A protein and the small-molecule ligand that binds it are described below.
Small molecule (SMILES): N[C@@H](CCCC[NH3+])C(=O)O

Sequence of chain 1.E:
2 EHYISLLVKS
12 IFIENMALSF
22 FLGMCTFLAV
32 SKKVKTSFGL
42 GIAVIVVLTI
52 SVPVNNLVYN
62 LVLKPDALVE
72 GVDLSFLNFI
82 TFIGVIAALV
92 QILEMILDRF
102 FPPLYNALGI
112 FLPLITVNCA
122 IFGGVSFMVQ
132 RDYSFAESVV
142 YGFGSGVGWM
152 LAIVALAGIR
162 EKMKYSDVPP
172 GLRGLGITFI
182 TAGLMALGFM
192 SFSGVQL

Binding-site contacts:
Ligand atom N contacts residue ALA208 of chain 1.D at 3.0 Å.
Ligand atom CB contacts residue ALA208 of chain 1.D at 3.8 Å (hydrophobic).
Ligand atom C contacts residue ALA208 of chain 1.D at 4.2 Å (hydrophobic).
Ligand atom CD contacts residue ARG174 of chain 1.E at 3.3 Å.
Ligand atom CG contacts residue GLU207 of chain 1.D at 4.3 Å.
Ligand atom NZ contacts residue ARG174 of chain 1.E at 3.5 Å (salt-bridge).
Ligand atom CE contacts residue ARG174 of chain 1.E at 3.1 Å.
Ligand atom CG contacts residue ALA208 of chain 1.D at 3.7 Å (hydrophobic).
Ligand atom CA contacts residue ALA208 of chain 1.D at 3.1 Å (hydrophobic).
Ligand atom CG contacts residue ARG174 of chain 1.E at 3.7 Å.
Ligand atom O contacts residue ALA208 of chain 1.D at 4.4 Å.

Sequence of chain 1.D:
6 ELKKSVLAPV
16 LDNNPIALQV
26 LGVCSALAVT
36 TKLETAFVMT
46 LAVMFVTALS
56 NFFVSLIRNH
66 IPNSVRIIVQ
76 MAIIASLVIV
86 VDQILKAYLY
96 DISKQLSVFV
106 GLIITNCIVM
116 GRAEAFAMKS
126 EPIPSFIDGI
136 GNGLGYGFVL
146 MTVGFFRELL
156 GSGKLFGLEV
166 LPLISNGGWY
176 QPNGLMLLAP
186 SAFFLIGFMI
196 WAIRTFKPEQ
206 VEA